A small-molecule ligand and the protein it binds are described below.
Small molecule (SMILES): O=C(Nc1cncc2ccccc12)[C@@H]1CN(S(=O)(=O)NC2CC2)Cc2ccc(Cl)cc21

Binding-site contacts:
Ligand atom CL contacts residue HIS41 of chain 1.B at 3.4 Å.
Ligand atom C7 contacts residue MET165 of chain 1.B at 4.0 Å (hydrophobic).
Ligand atom N2 contacts residue PHE140 of chain 1.B at 3.9 Å.
Ligand atom C12 contacts residue PHE140 of chain 1.B at 3.6 Å (hydrophobic).
Ligand atom C1 contacts residue ARG188 of chain 1.B at 3.7 Å.
Ligand atom C9 contacts residue MET165 of chain 1.B at 3.9 Å (hydrophobic).
Ligand atom O contacts residue MET165 of chain 1.B at 3.3 Å.
Ligand atom C contacts residue HIS164 of chain 1.B at 4.0 Å.
Ligand atom C9 contacts residue GLU166 of chain 1.B at 3.6 Å.
Ligand atom N2 contacts residue SER144 of chain 1.B at 3.6 Å.
Ligand atom N2 contacts residue GLU166 of chain 1.B at 3.7 Å.
Ligand atom C18 contacts residue HIS41 of chain 1.B at 3.9 Å.
Ligand atom C4 contacts residue GLN189 of chain 1.B at 3.5 Å.
Ligand atom C11 contacts residue GLU166 of chain 1.B at 3.7 Å.
Ligand atom CL contacts residue HIS164 of chain 1.B at 3.7 Å.
Ligand atom C12 contacts residue LEU141 of chain 1.B at 3.6 Å (hydrophobic).
Ligand atom C20 contacts residue GLU166 of chain 1.B at 3.5 Å.
Ligand atom C2 contacts residue ARG188 of chain 1.B at 4.0 Å.
Ligand atom C10 contacts residue HIS163 of chain 1.B at 4.0 Å.
Ligand atom C10 contacts residue GLU166 of chain 1.B at 3.4 Å.
Ligand atom C10 contacts residue LEU141 of chain 1.B at 3.8 Å (hydrophobic).
Ligand atom C10 contacts residue SER144 of chain 1.B at 4.0 Å.
Ligand atom C14 contacts residue ASN142 of chain 1.B at 4.0 Å.
Ligand atom C contacts residue MET165 of chain 1.B at 3.7 Å (hydrophobic).
Ligand atom CL contacts residue MET165 of chain 1.B at 3.9 Å.
Ligand atom C18 contacts residue HIS164 of chain 1.B at 3.3 Å.
Ligand atom O contacts residue GLU166 of chain 1.B at 3.1 Å (salt-bridge).
Ligand atom C12 contacts residue ASN142 of chain 1.B at 3.7 Å.
Ligand atom C13 contacts residue ASN142 of chain 1.B at 3.8 Å.
Ligand atom N1 contacts residue CYS145 of chain 1.B at 3.8 Å.
Ligand atom C11 contacts residue ASN142 of chain 1.B at 3.9 Å.
Ligand atom C12 contacts residue GLU166 of chain 1.B at 3.5 Å.
Ligand atom N2 contacts residue HIS163 of chain 1.B at 2.8 Å (h-bond).
Ligand atom C11 contacts residue LEU141 of chain 1.B at 3.8 Å (hydrophobic).
Ligand atom C9 contacts residue HIS163 of chain 1.B at 3.2 Å.
Ligand atom C11 contacts residue PHE140 of chain 1.B at 4.0 Å (hydrophobic).
Ligand atom CL contacts residue ASP187 of chain 1.B at 3.5 Å.
Ligand atom C9 contacts residue CYS145 of chain 1.B at 4.0 Å (hydrophobic).
Ligand atom C18 contacts residue MET165 of chain 1.B at 3.6 Å (hydrophobic).
Ligand atom C10 contacts residue PHE140 of chain 1.B at 3.5 Å (hydrophobic).

Sequence of chain 1.B:
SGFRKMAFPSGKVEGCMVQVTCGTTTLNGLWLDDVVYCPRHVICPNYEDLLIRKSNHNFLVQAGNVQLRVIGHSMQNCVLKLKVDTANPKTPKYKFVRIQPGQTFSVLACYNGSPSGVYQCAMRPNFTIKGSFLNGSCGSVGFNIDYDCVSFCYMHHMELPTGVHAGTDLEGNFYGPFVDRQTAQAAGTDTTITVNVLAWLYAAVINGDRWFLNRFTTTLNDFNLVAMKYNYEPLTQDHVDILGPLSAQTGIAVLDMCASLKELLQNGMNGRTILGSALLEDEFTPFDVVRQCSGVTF

Sequence of chain 1.A:
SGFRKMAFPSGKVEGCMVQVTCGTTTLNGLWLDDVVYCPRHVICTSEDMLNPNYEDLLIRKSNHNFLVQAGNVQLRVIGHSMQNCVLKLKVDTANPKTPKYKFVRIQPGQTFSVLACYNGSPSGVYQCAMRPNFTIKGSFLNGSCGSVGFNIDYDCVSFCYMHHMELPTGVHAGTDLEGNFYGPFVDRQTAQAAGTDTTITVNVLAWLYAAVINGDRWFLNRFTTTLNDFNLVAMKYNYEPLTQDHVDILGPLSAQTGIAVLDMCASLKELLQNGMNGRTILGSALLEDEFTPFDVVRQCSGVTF